A small-molecule ligand and the protein it binds are described below.
Small molecule (SMILES): O=C(c1cn(Cc2ccccc2)cn1)N1CCN(c2ccccc2Cl)CC1

Sequence of chain 1.A:
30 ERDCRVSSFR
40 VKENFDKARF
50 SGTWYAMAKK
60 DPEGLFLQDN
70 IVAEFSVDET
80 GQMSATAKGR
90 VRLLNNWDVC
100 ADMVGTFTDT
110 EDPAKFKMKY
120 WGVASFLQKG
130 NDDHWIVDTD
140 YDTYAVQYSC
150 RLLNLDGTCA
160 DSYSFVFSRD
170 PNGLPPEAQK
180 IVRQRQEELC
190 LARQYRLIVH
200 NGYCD

Binding-site contacts:
Ligand atom C17 contacts residue TYR119 of chain 1.A at 3.8 Å (hydrophobic).
Ligand atom C17 contacts residue GLY129 of chain 1.A at 3.5 Å.
Ligand atom C3 contacts residue MET117 of chain 1.A at 3.6 Å (hydrophobic).
Ligand atom N2 contacts residue ARG150 of chain 1.A at 2.8 Å (salt-bridge).
Ligand atom N1 contacts residue MET117 of chain 1.A at 3.8 Å.
Ligand atom C9 contacts residue PHE164 of chain 1.A at 3.9 Å (hydrophobic).
Ligand atom CL1 contacts residue PHE164 of chain 1.A at 3.8 Å.
Ligand atom C16 contacts residue GLY129 of chain 1.A at 3.9 Å.
Ligand atom C16 contacts residue TYR119 of chain 1.A at 3.7 Å (hydrophobic).
Ligand atom O1 contacts residue PHE65 of chain 1.A at 3.1 Å.
Ligand atom N3 contacts residue LEU64 of chain 1.A at 3.7 Å.
Ligand atom C18 contacts residue TYR119 of chain 1.A at 3.7 Å (hydrophobic).
Ligand atom C21 contacts residue PHE65 of chain 1.A at 3.3 Å (hydrophobic).
Ligand atom N3 contacts residue TYR119 of chain 1.A at 3.9 Å.
Ligand atom C2 contacts residue MET117 of chain 1.A at 3.6 Å (hydrophobic).
Ligand atom N2 contacts residue TYR119 of chain 1.A at 3.7 Å.
Ligand atom C21 contacts residue MET102 of chain 1.A at 3.9 Å (hydrophobic).
Ligand atom C5 contacts residue GLY104 of chain 1.A at 3.9 Å.
Ligand atom C10 contacts residue MET102 of chain 1.A at 3.5 Å (hydrophobic).
Ligand atom C12 contacts residue LEU64 of chain 1.A at 3.7 Å (hydrophobic).
Ligand atom C9 contacts residue PHE65 of chain 1.A at 3.6 Å (hydrophobic).
Ligand atom N4 contacts residue MET102 of chain 1.A at 3.9 Å.
Ligand atom C4 contacts residue ALA86 of chain 1.A at 3.9 Å (hydrophobic).
Ligand atom C12 contacts residue ARG150 of chain 1.A at 3.3 Å.
Ligand atom C4 contacts residue MET117 of chain 1.A at 3.9 Å (hydrophobic).
Ligand atom C7 contacts residue TYR119 of chain 1.A at 3.6 Å (hydrophobic).
Ligand atom C5 contacts residue VAL103 of chain 1.A at 3.9 Å (hydrophobic).
Ligand atom C1 contacts residue MET117 of chain 1.A at 3.6 Å (hydrophobic).
Ligand atom C11 contacts residue PHE65 of chain 1.A at 3.6 Å (hydrophobic).
Ligand atom O1 contacts residue LEU66 of chain 1.A at 3.0 Å (h-bond).
Ligand atom C15 contacts residue TYR119 of chain 1.A at 3.4 Å (hydrophobic).
Ligand atom C12 contacts residue TYR119 of chain 1.A at 3.3 Å (hydrophobic).
Ligand atom C14 contacts residue TYR119 of chain 1.A at 3.8 Å (hydrophobic).
Ligand atom N2 contacts residue PHE65 of chain 1.A at 3.6 Å.
Ligand atom N4 contacts residue PHE65 of chain 1.A at 3.4 Å.
Ligand atom C8 contacts residue TYR162 of chain 1.A at 3.7 Å (hydrophobic).
Ligand atom C19 contacts residue TYR119 of chain 1.A at 3.7 Å (hydrophobic).
Ligand atom C6 contacts residue MET102 of chain 1.A at 3.9 Å (hydrophobic).
Ligand atom C7 contacts residue MET102 of chain 1.A at 3.8 Å (hydrophobic).
Ligand atom C7 contacts residue MET117 of chain 1.A at 3.8 Å (hydrophobic).